This small molecule binds to this protein.
Small molecule (SMILES): O=C1Nc2ccccc2/C1=C/Nc1ccc(S(=O)(=O)Nc2nccs2)cc1

Sequence of chain 1.A:
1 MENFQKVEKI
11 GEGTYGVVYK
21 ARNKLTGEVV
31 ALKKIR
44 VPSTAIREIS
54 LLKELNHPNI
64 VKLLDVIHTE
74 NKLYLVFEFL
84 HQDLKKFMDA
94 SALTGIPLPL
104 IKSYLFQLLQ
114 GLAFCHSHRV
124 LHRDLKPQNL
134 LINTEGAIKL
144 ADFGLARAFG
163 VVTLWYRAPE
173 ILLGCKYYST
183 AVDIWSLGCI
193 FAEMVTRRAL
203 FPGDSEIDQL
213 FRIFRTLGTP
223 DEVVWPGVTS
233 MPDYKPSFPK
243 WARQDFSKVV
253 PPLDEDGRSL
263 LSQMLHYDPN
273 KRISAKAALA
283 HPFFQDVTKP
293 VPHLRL

Binding-site contacts:
Ligand atom C6 contacts residue ALA31 of chain 1.A at 3.5 Å (hydrophobic).
Ligand atom C10 contacts residue ASP145 of chain 1.A at 3.2 Å.
Ligand atom C6 contacts residue LEU134 of chain 1.A at 3.3 Å (hydrophobic).
Ligand atom O25 contacts residue ASP86 of chain 1.A at 3.5 Å (salt-bridge).
Ligand atom C21 contacts residue GLN85 of chain 1.A at 3.9 Å.
Ligand atom O5 contacts residue GLU81 of chain 1.A at 3.6 Å (salt-bridge).
Ligand atom C18 contacts residue ILE10 of chain 1.A at 3.5 Å (hydrophobic).
Ligand atom C19 contacts residue ASP86 of chain 1.A at 3.4 Å.
Ligand atom C22 contacts residue HIS84 of chain 1.A at 3.8 Å.
Ligand atom C29 contacts residue GLU8 of chain 1.A at 3.2 Å.
Ligand atom S23 contacts residue LYS89 of chain 1.A at 3.6 Å.
Ligand atom O5 contacts residue LEU83 of chain 1.A at 3.0 Å (h-bond).
Ligand atom C14 contacts residue LEU134 of chain 1.A at 3.4 Å (hydrophobic).
Ligand atom C11 contacts residue ASP145 of chain 1.A at 3.3 Å.
Ligand atom C17 contacts residue LEU83 of chain 1.A at 3.6 Å (hydrophobic).
Ligand atom O25 contacts residue LYS89 of chain 1.A at 3.1 Å.
Ligand atom N16 contacts residue ILE10 of chain 1.A at 3.8 Å.
Ligand atom C17 contacts residue ILE10 of chain 1.A at 3.5 Å (hydrophobic).
Ligand atom O24 contacts residue LYS89 of chain 1.A at 3.3 Å.
Ligand atom O5 contacts residue PHE82 of chain 1.A at 3.4 Å.
Ligand atom N7 contacts residue GLU81 of chain 1.A at 3.1 Å (salt-bridge).
Ligand atom C15 contacts residue ILE10 of chain 1.A at 3.8 Å (hydrophobic).
Ligand atom C22 contacts residue LEU83 of chain 1.A at 3.1 Å (hydrophobic).
Ligand atom C20 contacts residue HIS84 of chain 1.A at 3.9 Å.
Ligand atom N7 contacts residue VAL64 of chain 1.A at 3.9 Å.
Ligand atom O5 contacts residue LEU134 of chain 1.A at 3.6 Å.
Ligand atom C18 contacts residue LEU134 of chain 1.A at 3.8 Å (hydrophobic).
Ligand atom C21 contacts residue HIS84 of chain 1.A at 3.1 Å.
Ligand atom C29 contacts residue LYS9 of chain 1.A at 3.5 Å.
Ligand atom C30 contacts residue GLU8 of chain 1.A at 3.1 Å.
Ligand atom C13 contacts residue LEU134 of chain 1.A at 3.9 Å (hydrophobic).
Ligand atom C9 contacts residue PHE80 of chain 1.A at 3.5 Å (hydrophobic).
Ligand atom C8 contacts residue ALA31 of chain 1.A at 3.8 Å (hydrophobic).
Ligand atom C8 contacts residue LEU134 of chain 1.A at 3.9 Å (hydrophobic).
Ligand atom C10 contacts residue PHE80 of chain 1.A at 3.8 Å (hydrophobic).
Ligand atom N7 contacts residue LEU134 of chain 1.A at 3.6 Å.
Ligand atom N16 contacts residue LEU83 of chain 1.A at 3.4 Å (h-bond).
Ligand atom C6 contacts residue GLU81 of chain 1.A at 3.7 Å.
Ligand atom N7 contacts residue ALA31 of chain 1.A at 3.4 Å.
Ligand atom O24 contacts residue HIS84 of chain 1.A at 3.4 Å (h-bond).